This small molecule binds to this protein.
Small molecule (SMILES): Cc1cc(/C=C/c2cccc(C(=O)Oc3ccc(F)cc3)c2)cc(C)c1O

Sequence of chain 2.B:
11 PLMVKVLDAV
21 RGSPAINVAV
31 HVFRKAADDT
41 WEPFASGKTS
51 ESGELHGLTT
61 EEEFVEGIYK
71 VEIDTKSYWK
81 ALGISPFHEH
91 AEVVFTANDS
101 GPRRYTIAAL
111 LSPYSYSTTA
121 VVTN

Binding-site contacts:
Ligand atom OAE contacts residue A931 of chain 2.D at 1.3 Å.
Ligand atom CAJ contacts residue A931 of chain 2.D at 3.5 Å.
Ligand atom CAK contacts residue A931 of chain 2.D at 0.3 Å.
Ligand atom CAF contacts residue A931 of chain 2.D at 1.8 Å.
Ligand atom CAQ contacts residue LYS15 of chain 1.B at 2.5 Å.
Ligand atom CAS contacts residue A931 of chain 2.D at 0.3 Å.
Ligand atom CAA contacts residue A931 of chain 2.D at 0.1 Å.
Ligand atom CAE contacts residue LYS15 of chain 2.B at 2.7 Å.
Ligand atom CAJ contacts residue LEU17 of chain 1.B at 3.4 Å (hydrophobic).
Ligand atom CAR contacts residue LEU17 of chain 1.B at 3.3 Å (hydrophobic).
Ligand atom CAM contacts residue LYS15 of chain 1.B at 3.2 Å.
Ligand atom OAD contacts residue LEU110 of chain 1.B at 3.6 Å.
Ligand atom CAH contacts residue A931 of chain 2.D at 2.7 Å.
Ligand atom CAN contacts residue A931 of chain 2.D at 0.1 Å.
Ligand atom CAQ contacts residue A931 of chain 2.D at 1.3 Å.
Ligand atom OAD contacts residue SER117 of chain 1.B at 2.9 Å (h-bond).
Ligand atom CAF contacts residue ALA108 of chain 2.B at 3.5 Å (hydrophobic).
Ligand atom CAM contacts residue LYS15 of chain 2.B at 3.3 Å.
Ligand atom CAM contacts residue A931 of chain 2.D at 1.1 Å.
Ligand atom CAP contacts residue A931 of chain 2.D at 0.1 Å.
Ligand atom CAI contacts residue A931 of chain 2.D at 1.4 Å.
Ligand atom OAD contacts residue LEU110 of chain 2.B at 3.6 Å.
Ligand atom CAB contacts residue A931 of chain 2.D at 0.1 Å.
Ligand atom CAI contacts residue LYS15 of chain 2.B at 2.5 Å.
Ligand atom CAB contacts residue SER117 of chain 1.B at 3.5 Å.
Ligand atom CAA contacts residue SER117 of chain 2.B at 3.4 Å.
Ligand atom CAR contacts residue A931 of chain 2.D at 2.3 Å.
Ligand atom CAI contacts residue LYS15 of chain 1.B at 3.4 Å.
Ligand atom CAE contacts residue LYS15 of chain 1.B at 1.3 Å.
Ligand atom CAE contacts residue A931 of chain 2.D at 1.4 Å.
Ligand atom CAG contacts residue A931 of chain 2.D at 0.6 Å.
Ligand atom CAL contacts residue A931 of chain 2.D at 0.3 Å.
Ligand atom OAE contacts residue LYS15 of chain 2.B at 2.2 Å (salt-bridge).
Ligand atom OAD contacts residue A931 of chain 2.D at 0.0 Å (h-bond).
Ligand atom OAE contacts residue LYS15 of chain 1.B at 2.2 Å (salt-bridge).
Ligand atom OAD contacts residue SER117 of chain 2.B at 2.9 Å (h-bond).
Ligand atom CAQ contacts residue LYS15 of chain 2.B at 2.5 Å.
Ligand atom CAO contacts residue A931 of chain 2.D at 0.1 Å.
Ligand atom CAF contacts residue LEU17 of chain 1.B at 3.1 Å (hydrophobic).
Ligand atom CAH contacts residue LYS15 of chain 2.B at 3.4 Å.

Sequence of chain 1.B:
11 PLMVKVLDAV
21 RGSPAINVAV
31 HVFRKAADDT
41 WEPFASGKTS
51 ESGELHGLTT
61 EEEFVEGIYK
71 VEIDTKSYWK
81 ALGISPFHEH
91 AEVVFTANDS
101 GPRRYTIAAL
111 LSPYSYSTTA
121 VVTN